A protein and the small-molecule ligand that binds it are described below.
Small molecule (SMILES): CC(C)CC(CC(C)C)NC(=O)[C@@H]1CNC[C@H](N2CC(=O)N(c3ccccc3Cl)CC2(C)C)C1

Sequence of chain 3.B:
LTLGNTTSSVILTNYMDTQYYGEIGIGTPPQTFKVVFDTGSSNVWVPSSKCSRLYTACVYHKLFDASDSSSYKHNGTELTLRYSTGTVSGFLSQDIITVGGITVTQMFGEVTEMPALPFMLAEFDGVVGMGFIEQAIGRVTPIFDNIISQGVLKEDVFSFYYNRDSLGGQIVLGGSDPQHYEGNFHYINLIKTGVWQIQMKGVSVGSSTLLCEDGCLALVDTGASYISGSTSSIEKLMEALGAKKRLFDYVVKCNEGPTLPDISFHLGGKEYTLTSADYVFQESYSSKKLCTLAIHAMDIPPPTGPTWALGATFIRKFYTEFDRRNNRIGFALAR

Binding-site contacts:
Ligand atom O24 contacts residue TYR83 of chain 3.B at 3.5 Å.
Ligand atom C4 contacts residue ASP226 of chain 3.B at 3.4 Å.
Ligand atom C8 contacts residue THR85 of chain 3.B at 3.7 Å.
Ligand atom C4 contacts residue ALA229 of chain 3.B at 3.9 Å (hydrophobic).
Ligand atom C5 contacts residue ASP38 of chain 3.B at 3.5 Å.
Ligand atom N3 contacts residue ASP226 of chain 3.B at 2.6 Å (salt-bridge).
Ligand atom C1 contacts residue ASP38 of chain 3.B at 3.4 Å.
Ligand atom O24 contacts residue SER84 of chain 3.B at 3.0 Å (h-bond).
Ligand atom C6 contacts residue ASP38 of chain 3.B at 3.9 Å.
Ligand atom C34 contacts residue SER41 of chain 3.B at 3.3 Å.
Ligand atom C34 contacts residue GLY40 of chain 3.B at 3.4 Å.
Ligand atom C23 contacts residue TYR83 of chain 3.B at 3.6 Å (hydrophobic).
Ligand atom CL1 contacts residue PRO118 of chain 3.B at 3.6 Å.
Ligand atom C30 contacts residue THR309 of chain 3.B at 3.5 Å.
Ligand atom C1 contacts residue GLY40 of chain 3.B at 3.9 Å.
Ligand atom C33 contacts residue ILE137 of chain 3.B at 3.3 Å (hydrophobic).
Ligand atom C6 contacts residue TYR83 of chain 3.B at 3.8 Å (hydrophobic).
Ligand atom C18 contacts residue PHE124 of chain 3.B at 3.9 Å (hydrophobic).
Ligand atom C11 contacts residue PHE124 of chain 3.B at 3.9 Å (hydrophobic).
Ligand atom N25 contacts residue GLY40 of chain 3.B at 3.2 Å (h-bond).
Ligand atom C2 contacts residue ASP226 of chain 3.B at 3.2 Å.
Ligand atom C27 contacts residue TYR83 of chain 3.B at 3.8 Å (hydrophobic).
Ligand atom O13 contacts residue THR85 of chain 3.B at 3.0 Å (h-bond).
Ligand atom C17 contacts residue PHE124 of chain 3.B at 3.7 Å (hydrophobic).
Ligand atom C2 contacts residue ASP38 of chain 3.B at 3.6 Å.
Ligand atom C1 contacts residue TYR83 of chain 3.B at 4.0 Å (hydrophobic).
Ligand atom C4 contacts residue GLY228 of chain 3.B at 3.7 Å.
Ligand atom C29 contacts residue GLY40 of chain 3.B at 3.9 Å.
Ligand atom C4 contacts residue ASP38 of chain 3.B at 3.5 Å.
Ligand atom C14 contacts residue TYR83 of chain 3.B at 3.9 Å (hydrophobic).
Ligand atom C28 contacts residue GLY40 of chain 3.B at 3.9 Å.
Ligand atom CL1 contacts residue PHE119 of chain 3.B at 3.6 Å.
Ligand atom C9 contacts residue THR85 of chain 3.B at 3.5 Å.
Ligand atom N25 contacts residue TYR83 of chain 3.B at 3.8 Å.
Ligand atom N3 contacts residue GLY40 of chain 3.B at 3.9 Å.
Ligand atom N3 contacts residue ASP38 of chain 3.B at 2.9 Å (salt-bridge).
Ligand atom C15 contacts residue ASP38 of chain 3.B at 3.8 Å.
Ligand atom C19 contacts residue GLN19 of chain 3.B at 3.6 Å.
Ligand atom C2 contacts residue GLY40 of chain 3.B at 3.8 Å.
Ligand atom C15 contacts residue GLY228 of chain 3.B at 3.9 Å.